Sequence of chain 1.A:
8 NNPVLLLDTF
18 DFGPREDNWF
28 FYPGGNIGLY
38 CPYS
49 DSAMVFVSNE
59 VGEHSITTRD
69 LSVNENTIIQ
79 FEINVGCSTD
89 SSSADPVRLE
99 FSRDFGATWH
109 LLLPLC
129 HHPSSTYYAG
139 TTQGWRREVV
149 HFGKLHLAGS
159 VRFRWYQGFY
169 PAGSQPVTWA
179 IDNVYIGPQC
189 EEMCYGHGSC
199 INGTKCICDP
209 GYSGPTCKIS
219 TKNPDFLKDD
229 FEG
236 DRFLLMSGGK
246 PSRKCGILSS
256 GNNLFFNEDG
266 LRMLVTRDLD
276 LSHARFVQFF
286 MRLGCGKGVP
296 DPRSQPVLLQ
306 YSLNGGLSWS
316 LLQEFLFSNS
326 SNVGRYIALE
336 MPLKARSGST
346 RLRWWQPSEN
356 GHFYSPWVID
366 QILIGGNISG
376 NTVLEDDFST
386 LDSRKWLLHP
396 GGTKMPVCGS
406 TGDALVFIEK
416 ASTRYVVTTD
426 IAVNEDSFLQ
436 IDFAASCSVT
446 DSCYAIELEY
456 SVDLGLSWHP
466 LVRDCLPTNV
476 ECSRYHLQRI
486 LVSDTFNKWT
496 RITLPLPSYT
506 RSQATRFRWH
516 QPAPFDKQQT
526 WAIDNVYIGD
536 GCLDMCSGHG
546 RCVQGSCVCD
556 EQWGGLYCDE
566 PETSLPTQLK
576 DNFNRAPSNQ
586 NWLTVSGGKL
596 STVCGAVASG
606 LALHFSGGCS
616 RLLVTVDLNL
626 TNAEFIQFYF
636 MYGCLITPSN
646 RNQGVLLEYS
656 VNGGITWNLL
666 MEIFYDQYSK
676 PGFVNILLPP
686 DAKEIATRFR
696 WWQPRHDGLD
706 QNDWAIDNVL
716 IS

Binding-site contacts:
Ligand atom C7 contacts residue ASN624 of chain 1.A at 3.0 Å.
Ligand atom C5 contacts residue ASN624 of chain 1.A at 3.6 Å.
Ligand atom O5 contacts residue ASN624 of chain 1.A at 2.3 Å (h-bond).
Ligand atom O5 contacts residue THR626 of chain 1.A at 4.1 Å.
Ligand atom O6 contacts residue THR572 of chain 1.A at 3.7 Å.
Ligand atom C8 contacts residue LEU570 of chain 1.A at 4.1 Å (hydrophobic).
Ligand atom O6 contacts residue ASN624 of chain 1.A at 4.5 Å.
Ligand atom O7 contacts residue SER569 of chain 1.A at 3.4 Å.
Ligand atom O3 contacts residue ASN624 of chain 1.A at 4.5 Å.
Ligand atom C1 contacts residue THR572 of chain 1.A at 4.5 Å.
Ligand atom C8 contacts residue ASN624 of chain 1.A at 4.5 Å.
Ligand atom O5 contacts residue ASN627 of chain 1.A at 4.3 Å.
Ligand atom O5 contacts residue THR572 of chain 1.A at 3.9 Å.
Ligand atom C4 contacts residue ASN624 of chain 1.A at 4.0 Å.
Ligand atom C8 contacts residue SER569 of chain 1.A at 4.0 Å.
Ligand atom C7 contacts residue LEU570 of chain 1.A at 3.9 Å (hydrophobic).
Ligand atom O6 contacts residue ASN627 of chain 1.A at 3.2 Å (h-bond).
Ligand atom C3 contacts residue ASN624 of chain 1.A at 3.5 Å.
Ligand atom C1 contacts residue ASN624 of chain 1.A at 1.4 Å.
Ligand atom O7 contacts residue ASN624 of chain 1.A at 2.8 Å (h-bond).
Ligand atom O7 contacts residue LEU570 of chain 1.A at 3.0 Å (h-bond).
Ligand atom C8 contacts residue THR568 of chain 1.A at 3.8 Å.
Ligand atom C6 contacts residue ASN627 of chain 1.A at 3.5 Å.
Ligand atom C2 contacts residue ASN624 of chain 1.A at 2.1 Å.
Ligand atom C1 contacts residue THR626 of chain 1.A at 3.7 Å.
Ligand atom C5 contacts residue ASN627 of chain 1.A at 4.0 Å.
Ligand atom C8 contacts residue PRO566 of chain 1.A at 4.0 Å (hydrophobic).
Ligand atom N2 contacts residue ILE690 of chain 1.A at 4.5 Å.
Ligand atom N2 contacts residue ASN624 of chain 1.A at 2.6 Å (h-bond).
Ligand atom C7 contacts residue SER569 of chain 1.A at 4.0 Å.

The protein below binds the small molecule below.
Small molecule (SMILES): CC(=O)N[C@@H]1[C@@H](O)[C@H](O)[C@@H](CO)O[C@H]1O